A small-molecule ligand and the protein it binds are described below.
Small molecule (SMILES): Cc1nc2ccc(O)cc2o1

Binding-site contacts:
Ligand atom C contacts residue LYS253 of chain 1.B at 4.1 Å.
Ligand atom C1 contacts residue LYS253 of chain 1.B at 3.7 Å.
Ligand atom O contacts residue LYS251 of chain 1.B at 4.1 Å.
Ligand atom C7 contacts residue HIS250 of chain 1.B at 3.8 Å.
Ligand atom N contacts residue LYS253 of chain 1.B at 4.0 Å.
Ligand atom C5 contacts residue ILE247 of chain 1.B at 4.2 Å (hydrophobic).
Ligand atom O1 contacts residue HIS250 of chain 1.B at 4.0 Å.
Ligand atom C7 contacts residue GLU252 of chain 1.B at 4.0 Å.
Ligand atom C3 contacts residue ILE219 of chain 1.B at 3.5 Å (hydrophobic).
Ligand atom N contacts residue ILE219 of chain 1.B at 4.5 Å.
Ligand atom O contacts residue LYS253 of chain 1.B at 3.8 Å.
Ligand atom C6 contacts residue GLU252 of chain 1.B at 3.5 Å.
Ligand atom C2 contacts residue ILE219 of chain 1.B at 3.9 Å (hydrophobic).
Ligand atom O contacts residue HIS250 of chain 1.B at 3.4 Å (h-bond).
Ligand atom C2 contacts residue LYS253 of chain 1.B at 4.3 Å.
Ligand atom C4 contacts residue ILE219 of chain 1.B at 3.9 Å (hydrophobic).
Ligand atom O1 contacts residue PRO254 of chain 1.B at 3.8 Å.
Ligand atom C6 contacts residue HIS250 of chain 1.B at 3.5 Å.
Ligand atom C5 contacts residue PRO254 of chain 1.B at 3.8 Å (hydrophobic).
Ligand atom O contacts residue GLU252 of chain 1.B at 3.7 Å.
Ligand atom C7 contacts residue LYS253 of chain 1.B at 4.1 Å.
Ligand atom C2 contacts residue HIS250 of chain 1.B at 4.1 Å.
Ligand atom C4 contacts residue HIS250 of chain 1.B at 3.4 Å.
Ligand atom O1 contacts residue ILE247 of chain 1.B at 3.2 Å (h-bond).
Ligand atom C7 contacts residue LYS251 of chain 1.B at 4.5 Å.
Ligand atom C6 contacts residue PRO254 of chain 1.B at 3.7 Å (hydrophobic).
Ligand atom C3 contacts residue HIS250 of chain 1.B at 3.6 Å.
Ligand atom C1 contacts residue HIS250 of chain 1.B at 3.9 Å.
Ligand atom C6 contacts residue LYS251 of chain 1.B at 4.3 Å.
Ligand atom C6 contacts residue LYS253 of chain 1.B at 4.2 Å.
Ligand atom C7 contacts residue PRO254 of chain 1.B at 4.5 Å (hydrophobic).
Ligand atom C5 contacts residue HIS250 of chain 1.B at 3.8 Å.
Ligand atom C contacts residue HIS250 of chain 1.B at 4.1 Å.

Sequence of chain 1.B:
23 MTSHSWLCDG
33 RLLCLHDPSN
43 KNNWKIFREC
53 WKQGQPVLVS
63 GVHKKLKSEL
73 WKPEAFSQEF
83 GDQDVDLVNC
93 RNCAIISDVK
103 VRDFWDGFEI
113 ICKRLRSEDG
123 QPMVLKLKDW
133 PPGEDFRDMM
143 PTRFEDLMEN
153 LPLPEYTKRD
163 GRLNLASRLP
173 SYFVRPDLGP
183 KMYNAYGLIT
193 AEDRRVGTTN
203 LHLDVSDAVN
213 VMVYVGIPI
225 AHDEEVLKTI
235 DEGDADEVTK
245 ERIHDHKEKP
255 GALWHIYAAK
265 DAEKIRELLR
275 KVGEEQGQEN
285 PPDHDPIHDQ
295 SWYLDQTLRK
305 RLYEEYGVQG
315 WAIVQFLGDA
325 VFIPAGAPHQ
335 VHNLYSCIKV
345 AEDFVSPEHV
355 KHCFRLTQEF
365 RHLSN